Sequence of chain 1.D:
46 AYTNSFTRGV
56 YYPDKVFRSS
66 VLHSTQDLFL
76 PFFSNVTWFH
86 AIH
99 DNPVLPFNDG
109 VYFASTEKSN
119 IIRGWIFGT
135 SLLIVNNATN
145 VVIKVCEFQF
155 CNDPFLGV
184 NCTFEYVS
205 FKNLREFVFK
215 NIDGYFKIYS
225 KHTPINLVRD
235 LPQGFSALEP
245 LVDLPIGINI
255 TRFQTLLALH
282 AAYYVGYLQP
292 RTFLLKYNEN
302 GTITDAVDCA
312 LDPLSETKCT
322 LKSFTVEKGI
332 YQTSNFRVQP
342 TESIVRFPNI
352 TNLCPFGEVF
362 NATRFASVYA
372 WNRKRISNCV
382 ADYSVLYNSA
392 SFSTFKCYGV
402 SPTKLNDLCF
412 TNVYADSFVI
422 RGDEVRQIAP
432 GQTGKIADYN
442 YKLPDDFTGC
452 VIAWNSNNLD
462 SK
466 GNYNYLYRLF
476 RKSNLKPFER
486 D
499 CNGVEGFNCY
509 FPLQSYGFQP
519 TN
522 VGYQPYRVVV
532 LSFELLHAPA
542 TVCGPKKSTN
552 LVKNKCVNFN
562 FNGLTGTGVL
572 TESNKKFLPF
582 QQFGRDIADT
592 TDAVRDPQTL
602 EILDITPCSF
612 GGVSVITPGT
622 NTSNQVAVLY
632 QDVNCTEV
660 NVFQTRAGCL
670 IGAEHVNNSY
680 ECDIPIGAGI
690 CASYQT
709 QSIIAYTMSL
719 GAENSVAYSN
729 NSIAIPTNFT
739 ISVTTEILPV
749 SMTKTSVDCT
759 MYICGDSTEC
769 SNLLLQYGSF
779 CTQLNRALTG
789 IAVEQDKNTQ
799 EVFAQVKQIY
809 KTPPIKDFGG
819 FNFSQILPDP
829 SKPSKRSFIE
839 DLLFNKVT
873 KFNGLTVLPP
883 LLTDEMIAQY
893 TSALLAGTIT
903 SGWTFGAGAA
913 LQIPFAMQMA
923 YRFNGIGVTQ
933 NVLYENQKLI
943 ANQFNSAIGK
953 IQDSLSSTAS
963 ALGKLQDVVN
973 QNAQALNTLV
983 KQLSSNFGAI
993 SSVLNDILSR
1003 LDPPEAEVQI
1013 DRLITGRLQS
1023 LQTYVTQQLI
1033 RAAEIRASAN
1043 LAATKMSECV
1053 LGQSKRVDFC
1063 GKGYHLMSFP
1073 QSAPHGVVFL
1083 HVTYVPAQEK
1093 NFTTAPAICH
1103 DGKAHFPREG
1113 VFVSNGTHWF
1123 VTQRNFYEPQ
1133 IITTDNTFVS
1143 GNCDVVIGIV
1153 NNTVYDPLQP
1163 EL

Sequence of chain 1.A:
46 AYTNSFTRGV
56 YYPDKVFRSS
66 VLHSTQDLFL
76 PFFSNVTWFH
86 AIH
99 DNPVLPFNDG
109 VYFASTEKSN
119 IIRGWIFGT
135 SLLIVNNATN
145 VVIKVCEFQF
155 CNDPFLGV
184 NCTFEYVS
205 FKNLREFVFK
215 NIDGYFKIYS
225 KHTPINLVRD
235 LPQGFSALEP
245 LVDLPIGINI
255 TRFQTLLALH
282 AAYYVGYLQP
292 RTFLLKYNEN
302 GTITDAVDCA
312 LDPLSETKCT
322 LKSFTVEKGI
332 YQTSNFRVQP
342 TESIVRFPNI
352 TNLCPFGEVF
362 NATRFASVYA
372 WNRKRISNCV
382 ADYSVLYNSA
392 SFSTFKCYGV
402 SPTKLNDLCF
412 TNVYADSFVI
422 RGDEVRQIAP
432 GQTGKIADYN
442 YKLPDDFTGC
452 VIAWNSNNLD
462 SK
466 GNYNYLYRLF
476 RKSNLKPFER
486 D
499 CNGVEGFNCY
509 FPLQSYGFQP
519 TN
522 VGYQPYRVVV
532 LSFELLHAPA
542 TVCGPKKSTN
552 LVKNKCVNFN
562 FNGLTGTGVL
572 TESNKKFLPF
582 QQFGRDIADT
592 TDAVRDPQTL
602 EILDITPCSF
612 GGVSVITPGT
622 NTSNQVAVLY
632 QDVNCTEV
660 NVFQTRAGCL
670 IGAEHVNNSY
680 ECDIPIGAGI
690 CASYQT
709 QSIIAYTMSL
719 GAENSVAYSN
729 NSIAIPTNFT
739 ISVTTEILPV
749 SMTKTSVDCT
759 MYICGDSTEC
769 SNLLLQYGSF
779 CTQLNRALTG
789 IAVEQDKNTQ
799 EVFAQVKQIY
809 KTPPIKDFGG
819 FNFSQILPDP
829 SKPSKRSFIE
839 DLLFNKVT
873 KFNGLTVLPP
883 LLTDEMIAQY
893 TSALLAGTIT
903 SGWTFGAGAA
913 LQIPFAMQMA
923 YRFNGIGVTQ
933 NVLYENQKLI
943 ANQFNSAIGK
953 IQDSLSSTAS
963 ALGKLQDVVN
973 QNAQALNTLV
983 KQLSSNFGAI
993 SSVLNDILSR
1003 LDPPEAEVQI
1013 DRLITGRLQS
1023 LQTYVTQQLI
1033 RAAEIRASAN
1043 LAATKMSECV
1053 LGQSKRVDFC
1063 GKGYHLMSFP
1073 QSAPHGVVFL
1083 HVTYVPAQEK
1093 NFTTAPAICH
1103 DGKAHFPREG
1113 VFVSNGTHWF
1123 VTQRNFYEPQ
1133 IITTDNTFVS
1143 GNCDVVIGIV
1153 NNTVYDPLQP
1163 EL

Binding-site contacts:
Ligand atom O5 contacts residue ALA725 of chain 1.D at 4.4 Å.
Ligand atom C5 contacts residue ALA725 of chain 1.D at 3.9 Å (hydrophobic).
Ligand atom C5 contacts residue ASN1093 of chain 1.D at 3.8 Å.
Ligand atom N2 contacts residue ASN1093 of chain 1.D at 2.9 Å (h-bond).
Ligand atom C8 contacts residue LYS1092 of chain 1.D at 4.0 Å.
Ligand atom C4 contacts residue ASN1093 of chain 1.D at 4.3 Å.
Ligand atom O5 contacts residue ASN1093 of chain 1.D at 2.4 Å (h-bond).
Ligand atom C8 contacts residue ASN1093 of chain 1.D at 3.5 Å.
Ligand atom C8 contacts residue GLU1091 of chain 1.D at 3.5 Å.
Ligand atom C1 contacts residue ALA725 of chain 1.D at 4.4 Å (hydrophobic).
Ligand atom O7 contacts residue ASN1093 of chain 1.D at 3.4 Å (h-bond).
Ligand atom C1 contacts residue GLN914 of chain 1.A at 4.5 Å.
Ligand atom C2 contacts residue ASN1093 of chain 1.D at 2.5 Å.
Ligand atom C1 contacts residue ASN1093 of chain 1.D at 1.5 Å.
Ligand atom C3 contacts residue ASN1093 of chain 1.D at 3.9 Å.
Ligand atom C7 contacts residue ASN1093 of chain 1.D at 3.1 Å.

This small molecule binds to this protein.
Small molecule (SMILES): CC(=O)N[C@@H]1[C@@H](O)[C@H](O)[C@@H](CO)O[C@H]1O